Sequence of chain 1.A:
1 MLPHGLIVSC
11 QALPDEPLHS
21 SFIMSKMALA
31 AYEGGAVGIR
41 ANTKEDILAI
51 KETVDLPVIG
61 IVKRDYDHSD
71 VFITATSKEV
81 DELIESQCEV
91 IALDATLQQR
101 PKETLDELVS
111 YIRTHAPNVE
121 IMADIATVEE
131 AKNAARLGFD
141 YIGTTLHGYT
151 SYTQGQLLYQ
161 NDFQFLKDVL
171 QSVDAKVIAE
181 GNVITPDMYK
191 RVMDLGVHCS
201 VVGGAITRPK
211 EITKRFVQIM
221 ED

Binding-site contacts:
Ligand atom P12 contacts residue CIT1 of chain 1.D at 1.1 Å.
Ligand atom O17 contacts residue ARG40 of chain 1.A at 3.1 Å (salt-bridge).
Ligand atom O14 contacts residue CIT1 of chain 1.D at 1.4 Å (h-bond).
Ligand atom C09 contacts residue CIT1 of chain 1.D at 0.7 Å.
Ligand atom C07 contacts residue GLU180 of chain 1.A at 3.2 Å.
Ligand atom O08 contacts residue GLU180 of chain 1.A at 2.5 Å (salt-bridge).
Ligand atom C01 contacts residue THR145 of chain 1.A at 3.7 Å.
Ligand atom O15 contacts residue GLY181 of chain 1.A at 3.8 Å.
Ligand atom C10 contacts residue CIT1 of chain 1.D at 0.8 Å.
Ligand atom O17 contacts residue GLU180 of chain 1.A at 3.7 Å.
Ligand atom O13 contacts residue CIT1 of chain 1.D at 1.1 Å (h-bond).
Ligand atom O11 contacts residue GLY181 of chain 1.A at 3.7 Å.
Ligand atom C16 contacts residue LYS63 of chain 1.A at 3.6 Å.
Ligand atom C04 contacts residue CIT1 of chain 1.D at 0.7 Å.
Ligand atom O15 contacts residue CIT1 of chain 1.D at 2.6 Å (h-bond).
Ligand atom O17 contacts residue GLN11 of chain 1.A at 2.8 Å (h-bond).
Ligand atom C02 contacts residue CIT1 of chain 1.D at 3.0 Å.
Ligand atom P12 contacts residue GLY204 of chain 1.A at 3.8 Å.
Ligand atom O11 contacts residue CIT1 of chain 1.D at 1.5 Å.
Ligand atom N03 contacts residue CIT1 of chain 1.D at 2.1 Å (h-bond).
Ligand atom O17 contacts residue LYS63 of chain 1.A at 3.7 Å.
Ligand atom O14 contacts residue GLY204 of chain 1.A at 2.9 Å (h-bond).
Ligand atom O06 contacts residue CIT1 of chain 1.D at 1.0 Å (h-bond).
Ligand atom C16 contacts residue THR145 of chain 1.A at 3.8 Å.
Ligand atom O18 contacts residue CIT1 of chain 1.D at 3.1 Å (h-bond).
Ligand atom O17 contacts residue ILE61 of chain 1.A at 3.6 Å.
Ligand atom C16 contacts residue CIT1 of chain 1.D at 1.1 Å.
Ligand atom O18 contacts residue LYS63 of chain 1.A at 2.9 Å (salt-bridge).
Ligand atom O13 contacts residue GLY204 of chain 1.A at 3.6 Å (h-bond).
Ligand atom O17 contacts residue CIT1 of chain 1.D at 0.5 Å (h-bond).
Ligand atom C07 contacts residue CIT1 of chain 1.D at 0.6 Å.
Ligand atom C01 contacts residue TYR149 of chain 1.A at 3.5 Å (hydrophobic).
Ligand atom C09 contacts residue SER9 of chain 1.A at 3.5 Å.
Ligand atom C10 contacts residue GLY203 of chain 1.A at 3.7 Å.
Ligand atom C04 contacts residue LYS63 of chain 1.A at 3.2 Å.
Ligand atom C16 contacts residue ARG40 of chain 1.A at 3.3 Å.
Ligand atom O08 contacts residue CIT1 of chain 1.D at 0.8 Å (h-bond).
Ligand atom C05 contacts residue CIT1 of chain 1.D at 1.3 Å.
Ligand atom O13 contacts residue GLY203 of chain 1.A at 2.9 Å (h-bond).
Ligand atom O15 contacts residue ASN182 of chain 1.A at 2.9 Å (h-bond).

This protein binds this small molecule.
Small molecule (SMILES): CC(=O)N[C@H](C=O)[C@@H](O)[C@H](O)CCOP(=O)(O)O